Sequence of chain 1.A:
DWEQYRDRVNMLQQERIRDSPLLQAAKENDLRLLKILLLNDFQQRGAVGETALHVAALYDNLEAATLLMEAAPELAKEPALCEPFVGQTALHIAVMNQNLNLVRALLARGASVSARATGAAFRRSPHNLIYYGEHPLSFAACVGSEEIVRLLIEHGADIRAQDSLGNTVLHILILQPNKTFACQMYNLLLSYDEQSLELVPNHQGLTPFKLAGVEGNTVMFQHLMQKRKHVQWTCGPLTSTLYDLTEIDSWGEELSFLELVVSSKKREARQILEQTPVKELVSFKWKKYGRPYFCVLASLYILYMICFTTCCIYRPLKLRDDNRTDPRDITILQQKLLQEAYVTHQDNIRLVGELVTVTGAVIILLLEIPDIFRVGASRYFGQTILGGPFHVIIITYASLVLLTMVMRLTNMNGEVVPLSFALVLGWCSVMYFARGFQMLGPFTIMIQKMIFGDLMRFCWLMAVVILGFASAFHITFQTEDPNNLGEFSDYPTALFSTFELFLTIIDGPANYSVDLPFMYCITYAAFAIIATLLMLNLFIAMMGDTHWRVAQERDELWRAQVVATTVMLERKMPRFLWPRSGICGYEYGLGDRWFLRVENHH

Binding-site contacts:
Ligand atom C21 contacts residue ILE565 of chain 1.A at 3.0 Å (hydrophobic).
Ligand atom C2 contacts residue ILE482 of chain 1.B at 3.3 Å (hydrophobic).
Ligand atom O1 contacts residue THR479 of chain 1.B at 2.8 Å (h-bond).
Ligand atom O1 contacts residue PHE425 of chain 1.B at 3.8 Å.
Ligand atom C11 contacts residue CYS463 of chain 1.B at 4.1 Å (hydrophobic).
Ligand atom C3 contacts residue PHE425 of chain 1.B at 3.8 Å (hydrophobic).
Ligand atom C20 contacts residue ILE565 of chain 1.A at 3.9 Å (hydrophobic).
Ligand atom C18 contacts residue LEU460 of chain 1.B at 3.8 Å (hydrophobic).
Ligand atom C26 contacts residue PHE456 of chain 1.B at 3.2 Å (hydrophobic).
Ligand atom C25 contacts residue ALA561 of chain 1.A at 3.9 Å (hydrophobic).
Ligand atom C24 contacts residue ALA561 of chain 1.A at 3.4 Å (hydrophobic).
Ligand atom C3 contacts residue GLN483 of chain 1.B at 3.5 Å.
Ligand atom C20 contacts residue LEU460 of chain 1.B at 3.8 Å (hydrophobic).
Ligand atom C18 contacts residue ILE428 of chain 1.B at 3.8 Å (hydrophobic).
Ligand atom C19 contacts residue CYS463 of chain 1.B at 4.1 Å (hydrophobic).
Ligand atom C21 contacts residue VAL459 of chain 1.B at 3.1 Å (hydrophobic).
Ligand atom C13 contacts residue ILE565 of chain 1.A at 4.1 Å (hydrophobic).
Ligand atom C1 contacts residue ILE482 of chain 1.B at 3.2 Å (hydrophobic).
Ligand atom C26 contacts residue ILE557 of chain 1.A at 3.2 Å (hydrophobic).
Ligand atom C19 contacts residue ILE428 of chain 1.B at 4.0 Å (hydrophobic).
Ligand atom C4 contacts residue PHE425 of chain 1.B at 3.4 Å (hydrophobic).
Ligand atom C17 contacts residue ILE565 of chain 1.A at 3.8 Å (hydrophobic).
Ligand atom C6 contacts residue PRO424 of chain 1.B at 3.9 Å (hydrophobic).
Ligand atom C1 contacts residue MET466 of chain 1.B at 4.1 Å (hydrophobic).
Ligand atom C12 contacts residue ILE565 of chain 1.A at 3.4 Å (hydrophobic).
Ligand atom C9 contacts residue ILE486 of chain 1.B at 3.7 Å (hydrophobic).
Ligand atom C27 contacts residue VAL459 of chain 1.B at 3.6 Å (hydrophobic).
Ligand atom C8 contacts residue ILE486 of chain 1.B at 4.1 Å (hydrophobic).
Ligand atom C26 contacts residue ALA561 of chain 1.A at 3.8 Å (hydrophobic).
Ligand atom C2 contacts residue PHE425 of chain 1.B at 3.7 Å (hydrophobic).
Ligand atom O1 contacts residue GLN483 of chain 1.B at 3.1 Å.
Ligand atom C27 contacts residue ALA561 of chain 1.A at 3.9 Å (hydrophobic).
Ligand atom C1 contacts residue ILE486 of chain 1.B at 3.9 Å (hydrophobic).
Ligand atom C21 contacts residue PHE504 of chain 1.A at 4.1 Å (hydrophobic).
Ligand atom C25 contacts residue PHE456 of chain 1.B at 3.4 Å (hydrophobic).
Ligand atom C3 contacts residue ILE482 of chain 1.B at 4.0 Å (hydrophobic).
Ligand atom C2 contacts residue THR479 of chain 1.B at 4.0 Å.
Ligand atom C3 contacts residue THR479 of chain 1.B at 3.8 Å.
Ligand atom C19 contacts residue PHE425 of chain 1.B at 3.3 Å (hydrophobic).
Ligand atom C27 contacts residue PHE456 of chain 1.B at 4.0 Å (hydrophobic).

This protein binds this small molecule.
Small molecule (SMILES): CC(C)[C@@H](C)/C=C/[C@@H](C)[C@H]1CC[C@H]2C3=CC=C4C[C@@H](O)CC[C@]4(C)[C@H]3CC[C@]12C

Sequence of chain 1.B:
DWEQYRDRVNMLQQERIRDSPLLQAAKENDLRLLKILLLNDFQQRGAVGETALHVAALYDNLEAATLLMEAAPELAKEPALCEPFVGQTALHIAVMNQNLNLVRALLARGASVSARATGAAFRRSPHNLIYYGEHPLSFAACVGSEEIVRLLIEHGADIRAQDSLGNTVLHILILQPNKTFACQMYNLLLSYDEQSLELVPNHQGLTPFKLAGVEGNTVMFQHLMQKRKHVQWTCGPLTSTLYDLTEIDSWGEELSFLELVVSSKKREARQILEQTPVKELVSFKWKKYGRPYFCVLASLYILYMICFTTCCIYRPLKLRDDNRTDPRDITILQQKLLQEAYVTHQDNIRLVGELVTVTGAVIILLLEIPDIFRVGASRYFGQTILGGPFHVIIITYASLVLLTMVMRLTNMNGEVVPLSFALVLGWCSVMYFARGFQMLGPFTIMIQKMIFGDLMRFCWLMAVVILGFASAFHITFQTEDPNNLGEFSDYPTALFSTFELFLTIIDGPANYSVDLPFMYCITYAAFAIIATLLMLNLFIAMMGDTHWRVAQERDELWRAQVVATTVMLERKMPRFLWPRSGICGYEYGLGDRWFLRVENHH